Sequence of chain 53.C:
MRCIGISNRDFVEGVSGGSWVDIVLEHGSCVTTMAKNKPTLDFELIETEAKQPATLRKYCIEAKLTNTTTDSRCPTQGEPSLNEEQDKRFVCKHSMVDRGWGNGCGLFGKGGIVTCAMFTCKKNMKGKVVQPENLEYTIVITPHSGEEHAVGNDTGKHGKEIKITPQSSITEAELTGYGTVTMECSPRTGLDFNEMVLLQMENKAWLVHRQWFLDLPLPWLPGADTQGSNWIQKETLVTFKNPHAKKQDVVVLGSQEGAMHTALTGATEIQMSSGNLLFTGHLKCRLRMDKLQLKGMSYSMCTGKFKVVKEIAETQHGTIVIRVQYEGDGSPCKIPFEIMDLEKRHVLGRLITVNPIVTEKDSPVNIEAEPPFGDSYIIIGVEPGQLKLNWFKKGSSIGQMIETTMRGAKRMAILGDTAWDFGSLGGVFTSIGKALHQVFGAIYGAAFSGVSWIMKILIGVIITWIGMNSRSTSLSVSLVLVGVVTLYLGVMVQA

Binding-site contacts:
Ligand atom C8 contacts residue HIS149 of chain 53.C at 3.5 Å.
Ligand atom O6 contacts residue HIS149 of chain 53.C at 3.6 Å.
Ligand atom C8 contacts residue ALA150 of chain 53.C at 4.5 Å (hydrophobic).
Ligand atom C1 contacts residue HIS149 of chain 53.C at 3.7 Å.
Ligand atom C1 contacts residue THR155 of chain 53.C at 3.7 Å.
Ligand atom O7 contacts residue ASN153 of chain 53.C at 4.0 Å.
Ligand atom C2 contacts residue HIS149 of chain 53.C at 3.6 Å.
Ligand atom O5 contacts residue ASN153 of chain 53.C at 2.2 Å (h-bond).
Ligand atom O3 contacts residue HIS149 of chain 53.C at 4.2 Å.
Ligand atom O7 contacts residue ASN103 of chain 53.E at 4.5 Å.
Ligand atom C7 contacts residue TRP101 of chain 53.E at 4.3 Å (hydrophobic).
Ligand atom C8 contacts residue TRP101 of chain 53.E at 4.4 Å (hydrophobic).
Ligand atom C5 contacts residue ASN153 of chain 53.C at 3.6 Å.
Ligand atom C7 contacts residue ASN153 of chain 53.C at 3.6 Å.
Ligand atom O5 contacts residue THR155 of chain 53.C at 3.8 Å.
Ligand atom C6 contacts residue HIS158 of chain 53.C at 3.9 Å.
Ligand atom O5 contacts residue HIS149 of chain 53.C at 3.8 Å.
Ligand atom C1 contacts residue HIS158 of chain 53.C at 4.1 Å.
Ligand atom C3 contacts residue ASN153 of chain 53.C at 3.9 Å.
Ligand atom C1 contacts residue ASN153 of chain 53.C at 1.4 Å.
Ligand atom C2 contacts residue ASN153 of chain 53.C at 2.6 Å.
Ligand atom O6 contacts residue HIS158 of chain 53.C at 3.4 Å.
Ligand atom O5 contacts residue GLY156 of chain 53.C at 3.9 Å.
Ligand atom C8 contacts residue ASN153 of chain 53.C at 3.9 Å.
Ligand atom C4 contacts residue HIS149 of chain 53.C at 3.7 Å.
Ligand atom N2 contacts residue ASN153 of chain 53.C at 3.2 Å (h-bond).
Ligand atom C5 contacts residue HIS158 of chain 53.C at 4.2 Å.
Ligand atom O7 contacts residue GLY102 of chain 53.E at 3.0 Å (h-bond).
Ligand atom C6 contacts residue GLY156 of chain 53.C at 3.8 Å.
Ligand atom C4 contacts residue ASN153 of chain 53.C at 4.2 Å.
Ligand atom C3 contacts residue HIS149 of chain 53.C at 4.3 Å.
Ligand atom O5 contacts residue HIS158 of chain 53.C at 3.2 Å.
Ligand atom C5 contacts residue GLY156 of chain 53.C at 4.0 Å.
Ligand atom C6 contacts residue HIS149 of chain 53.C at 4.1 Å.
Ligand atom C7 contacts residue GLY102 of chain 53.E at 4.0 Å.
Ligand atom C5 contacts residue HIS149 of chain 53.C at 3.6 Å.
Ligand atom O7 contacts residue TRP101 of chain 53.E at 3.4 Å (h-bond).

This small molecule binds to this protein.
Small molecule (SMILES): CC(=O)N[C@H]1[C@H](O[C@H]2[C@H](O)[C@@H](NC(C)=O)CO[C@@H]2CO)O[C@H](CO)[C@@H](O)[C@@H]1O

Sequence of chain 53.E:
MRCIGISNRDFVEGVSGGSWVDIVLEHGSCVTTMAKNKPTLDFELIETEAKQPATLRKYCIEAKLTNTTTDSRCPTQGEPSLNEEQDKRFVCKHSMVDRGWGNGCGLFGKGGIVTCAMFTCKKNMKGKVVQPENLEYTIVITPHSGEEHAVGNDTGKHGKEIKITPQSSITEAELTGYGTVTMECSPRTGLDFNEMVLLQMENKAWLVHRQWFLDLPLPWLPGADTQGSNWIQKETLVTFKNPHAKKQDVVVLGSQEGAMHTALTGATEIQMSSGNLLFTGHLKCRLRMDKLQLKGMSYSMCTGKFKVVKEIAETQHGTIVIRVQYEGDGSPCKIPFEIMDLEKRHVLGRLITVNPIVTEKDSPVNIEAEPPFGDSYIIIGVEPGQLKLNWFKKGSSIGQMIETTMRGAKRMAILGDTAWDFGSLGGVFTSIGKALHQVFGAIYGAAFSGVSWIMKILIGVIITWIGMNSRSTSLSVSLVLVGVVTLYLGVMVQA